Sequence of chain 1.B:
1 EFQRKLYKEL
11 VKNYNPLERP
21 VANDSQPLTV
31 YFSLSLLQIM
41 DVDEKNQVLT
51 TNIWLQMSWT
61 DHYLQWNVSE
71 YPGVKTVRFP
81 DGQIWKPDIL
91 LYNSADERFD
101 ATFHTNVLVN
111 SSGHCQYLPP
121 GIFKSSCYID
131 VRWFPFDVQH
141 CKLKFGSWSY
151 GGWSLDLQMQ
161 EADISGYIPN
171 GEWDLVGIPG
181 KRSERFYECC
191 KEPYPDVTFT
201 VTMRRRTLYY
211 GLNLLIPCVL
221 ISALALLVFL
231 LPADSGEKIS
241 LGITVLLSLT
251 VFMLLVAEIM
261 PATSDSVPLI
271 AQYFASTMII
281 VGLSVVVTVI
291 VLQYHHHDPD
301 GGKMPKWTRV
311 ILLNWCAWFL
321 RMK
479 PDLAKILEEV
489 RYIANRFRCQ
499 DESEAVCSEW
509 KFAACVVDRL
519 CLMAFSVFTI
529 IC

Binding-site contacts:
Ligand atom N1 contacts residue TYR194 of chain 1.A at 3.9 Å.
Ligand atom C3 contacts residue TYR194 of chain 1.A at 3.6 Å (hydrophobic).
Ligand atom C4 contacts residue TYR187 of chain 1.A at 3.7 Å (hydrophobic).
Ligand atom C4 contacts residue TRP54 of chain 1.B at 3.8 Å (hydrophobic).
Ligand atom C2 contacts residue TRP148 of chain 1.A at 3.9 Å (hydrophobic).
Ligand atom C11 contacts residue LEU118 of chain 1.B at 4.1 Å (hydrophobic).
Ligand atom C9 contacts residue LEU118 of chain 1.B at 3.7 Å (hydrophobic).
Ligand atom C1 contacts residue TRP148 of chain 1.A at 3.6 Å (hydrophobic).
Ligand atom N2 contacts residue TRP148 of chain 1.A at 4.0 Å.
Ligand atom N2 contacts residue TYR194 of chain 1.A at 3.7 Å.
Ligand atom C7 contacts residue TRP148 of chain 1.A at 3.1 Å (hydrophobic).
Ligand atom C8 contacts residue TRP148 of chain 1.A at 3.2 Å (hydrophobic).
Ligand atom CL contacts residue GLN116 of chain 1.B at 3.7 Å.
Ligand atom N1 contacts residue TYR92 of chain 1.A at 2.9 Å (h-bond).
Ligand atom CL contacts residue SER149 of chain 1.A at 4.0 Å.
Ligand atom C3 contacts residue TRP148 of chain 1.A at 3.9 Å (hydrophobic).
Ligand atom C6 contacts residue TYR92 of chain 1.A at 4.0 Å (hydrophobic).
Ligand atom C1 contacts residue CYS189 of chain 1.A at 4.0 Å (hydrophobic).
Ligand atom C5 contacts residue TRP54 of chain 1.B at 3.4 Å (hydrophobic).
Ligand atom C11 contacts residue TYR194 of chain 1.A at 3.6 Å (hydrophobic).
Ligand atom C4 contacts residue TYR92 of chain 1.A at 3.5 Å (hydrophobic).
Ligand atom C3 contacts residue TYR92 of chain 1.A at 3.3 Å (hydrophobic).
Ligand atom C8 contacts residue LEU118 of chain 1.B at 3.6 Å (hydrophobic).
Ligand atom C6 contacts residue TRP148 of chain 1.A at 3.4 Å (hydrophobic).
Ligand atom C10 contacts residue TRP148 of chain 1.A at 4.0 Å (hydrophobic).
Ligand atom C11 contacts residue TRP148 of chain 1.A at 3.6 Å (hydrophobic).
Ligand atom C5 contacts residue TYR92 of chain 1.A at 3.9 Å (hydrophobic).
Ligand atom C3 contacts residue TYR187 of chain 1.A at 4.0 Å (hydrophobic).
Ligand atom C2 contacts residue CYS189 of chain 1.A at 3.6 Å (hydrophobic).
Ligand atom N1 contacts residue TRP148 of chain 1.A at 2.8 Å (h-bond).
Ligand atom C5 contacts residue TRP148 of chain 1.A at 3.9 Å (hydrophobic).
Ligand atom CL contacts residue LEU108 of chain 1.B at 3.3 Å.
Ligand atom C10 contacts residue SER149 of chain 1.A at 4.1 Å.
Ligand atom N1 contacts residue SER147 of chain 1.A at 4.0 Å.
Ligand atom C2 contacts residue TYR194 of chain 1.A at 3.8 Å (hydrophobic).
Ligand atom N2 contacts residue LEU118 of chain 1.B at 3.9 Å.
Ligand atom C9 contacts residue TRP148 of chain 1.A at 3.5 Å (hydrophobic).
Ligand atom C11 contacts residue CYS190 of chain 1.A at 3.7 Å (hydrophobic).
Ligand atom CL contacts residue ASN106 of chain 1.B at 3.5 Å.
Ligand atom C10 contacts residue LEU118 of chain 1.B at 3.7 Å (hydrophobic).

Sequence of chain 1.A:
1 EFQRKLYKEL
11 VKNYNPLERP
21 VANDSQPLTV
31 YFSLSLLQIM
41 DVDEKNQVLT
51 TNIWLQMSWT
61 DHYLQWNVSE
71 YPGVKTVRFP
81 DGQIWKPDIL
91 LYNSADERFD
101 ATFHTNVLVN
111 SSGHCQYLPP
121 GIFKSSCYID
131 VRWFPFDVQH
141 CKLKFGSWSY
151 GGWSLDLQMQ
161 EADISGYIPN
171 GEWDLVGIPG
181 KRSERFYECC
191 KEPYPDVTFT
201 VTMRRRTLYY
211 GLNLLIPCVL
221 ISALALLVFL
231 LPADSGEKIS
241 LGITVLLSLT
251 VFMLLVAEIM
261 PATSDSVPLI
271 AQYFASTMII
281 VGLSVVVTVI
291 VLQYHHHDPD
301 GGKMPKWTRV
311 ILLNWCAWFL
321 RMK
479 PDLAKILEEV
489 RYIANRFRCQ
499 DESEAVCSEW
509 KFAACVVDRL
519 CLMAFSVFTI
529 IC

A protein and the small-molecule ligand that binds it are described below.
Small molecule (SMILES): Clc1ccc([C@H]2C[C@@H]3CC[C@H]2N3)cn1